Sequence of chain 1.A:
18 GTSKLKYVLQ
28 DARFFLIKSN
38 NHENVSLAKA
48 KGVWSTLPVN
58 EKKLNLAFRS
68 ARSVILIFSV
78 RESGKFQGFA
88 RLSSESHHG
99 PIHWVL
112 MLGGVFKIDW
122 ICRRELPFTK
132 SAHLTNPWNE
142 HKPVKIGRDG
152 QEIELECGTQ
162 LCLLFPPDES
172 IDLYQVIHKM

This small molecule binds to this protein.
Small molecule (SMILES): CNC(=O)c1cc(-c2ccccc2)n[nH]1

Binding-site contacts:
Ligand atom C01 contacts residue LEU113 of chain 1.A at 3.8 Å (hydrophobic).
Ligand atom C13 contacts residue LEU54 of chain 1.A at 3.4 Å (hydrophobic).
Ligand atom O15 contacts residue LEU113 of chain 1.A at 4.3 Å.
Ligand atom N02 contacts residue TRP51 of chain 1.A at 3.4 Å.
Ligand atom O15 contacts residue TRP51 of chain 1.A at 4.1 Å.
Ligand atom O15 contacts residue ASN41 of chain 1.A at 2.9 Å (h-bond).
Ligand atom C12 contacts residue ASP150 of chain 1.A at 4.3 Å.
Ligand atom N05 contacts residue THR53 of chain 1.A at 4.1 Å.
Ligand atom C08 contacts residue ASN37 of chain 1.A at 4.0 Å.
Ligand atom N06 contacts residue ASP150 of chain 1.A at 2.7 Å (salt-bridge).
Ligand atom C12 contacts residue LEU54 of chain 1.A at 3.6 Å (hydrophobic).
Ligand atom C01 contacts residue TRP102 of chain 1.A at 3.4 Å (hydrophobic).
Ligand atom N06 contacts residue LYS35 of chain 1.A at 3.7 Å.
Ligand atom C01 contacts residue ASN41 of chain 1.A at 4.0 Å.
Ligand atom C14 contacts residue ASN37 of chain 1.A at 3.5 Å.
Ligand atom N05 contacts residue SER52 of chain 1.A at 3.9 Å.
Ligand atom C01 contacts residue TRP51 of chain 1.A at 3.6 Å (hydrophobic).
Ligand atom C08 contacts residue ASP150 of chain 1.A at 4.0 Å.
Ligand atom C07 contacts residue ASN37 of chain 1.A at 4.1 Å.
Ligand atom C03 contacts residue TRP51 of chain 1.A at 3.7 Å (hydrophobic).
Ligand atom N02 contacts residue SER52 of chain 1.A at 2.7 Å (h-bond).
Ligand atom C03 contacts residue ASN41 of chain 1.A at 4.0 Å.
Ligand atom N05 contacts residue LYS35 of chain 1.A at 4.0 Å.
Ligand atom C03 contacts residue SER52 of chain 1.A at 4.0 Å.
Ligand atom C04 contacts residue LYS35 of chain 1.A at 4.2 Å.
Ligand atom C04 contacts residue TRP51 of chain 1.A at 4.3 Å (hydrophobic).
Ligand atom N05 contacts residue ASP150 of chain 1.A at 3.6 Å (salt-bridge).
Ligand atom O15 contacts residue SER36 of chain 1.A at 4.0 Å.
Ligand atom C01 contacts residue SER52 of chain 1.A at 3.2 Å.
Ligand atom N02 contacts residue LEU113 of chain 1.A at 3.7 Å.
Ligand atom C13 contacts residue ASP150 of chain 1.A at 3.5 Å.
Ligand atom C10 contacts residue ASN37 of chain 1.A at 3.8 Å.
Ligand atom C03 contacts residue LEU113 of chain 1.A at 4.0 Å (hydrophobic).
Ligand atom C07 contacts residue ASP150 of chain 1.A at 3.7 Å.
Ligand atom C08 contacts residue LYS35 of chain 1.A at 4.2 Å.
Ligand atom N05 contacts residue TRP51 of chain 1.A at 4.1 Å.
Ligand atom C14 contacts residue LYS35 of chain 1.A at 4.0 Å.
Ligand atom C09 contacts residue ASN37 of chain 1.A at 3.1 Å.
Ligand atom N06 contacts residue THR53 of chain 1.A at 4.1 Å.
Ligand atom C07 contacts residue LYS35 of chain 1.A at 3.7 Å.